Binding-site contacts:
Ligand atom C3 contacts residue SER24 of chain 1.A at 4.0 Å.
Ligand atom C1 contacts residue SER24 of chain 1.A at 3.8 Å.
Ligand atom O7 contacts residue ASN42 of chain 1.A at 3.8 Å.
Ligand atom O7 contacts residue ASP43 of chain 1.A at 4.3 Å.
Ligand atom C2 contacts residue ASN42 of chain 1.A at 2.5 Å.
Ligand atom C5 contacts residue ASN42 of chain 1.A at 3.6 Å.
Ligand atom N2 contacts residue SER24 of chain 1.A at 2.9 Å (h-bond).
Ligand atom C3 contacts residue ASN42 of chain 1.A at 3.8 Å.
Ligand atom C4 contacts residue ASN42 of chain 1.A at 4.2 Å.
Ligand atom C8 contacts residue TRP23 of chain 1.A at 3.2 Å (hydrophobic).
Ligand atom C7 contacts residue ASN42 of chain 1.A at 3.6 Å.
Ligand atom O5 contacts residue ASN42 of chain 1.A at 2.3 Å (h-bond).
Ligand atom C7 contacts residue ARG25 of chain 1.A at 4.2 Å.
Ligand atom C8 contacts residue SER24 of chain 1.A at 3.7 Å.
Ligand atom N2 contacts residue ARG25 of chain 1.A at 4.1 Å.
Ligand atom C7 contacts residue SER24 of chain 1.A at 3.8 Å.
Ligand atom N2 contacts residue ASN42 of chain 1.A at 3.0 Å (h-bond).
Ligand atom C1 contacts residue ARG25 of chain 1.A at 4.4 Å.
Ligand atom O7 contacts residue ARG25 of chain 1.A at 4.0 Å.
Ligand atom C1 contacts residue ASN42 of chain 1.A at 1.4 Å.
Ligand atom C8 contacts residue ARG25 of chain 1.A at 4.0 Å.
Ligand atom C2 contacts residue SER24 of chain 1.A at 3.7 Å.

Sequence of chain 1.A:
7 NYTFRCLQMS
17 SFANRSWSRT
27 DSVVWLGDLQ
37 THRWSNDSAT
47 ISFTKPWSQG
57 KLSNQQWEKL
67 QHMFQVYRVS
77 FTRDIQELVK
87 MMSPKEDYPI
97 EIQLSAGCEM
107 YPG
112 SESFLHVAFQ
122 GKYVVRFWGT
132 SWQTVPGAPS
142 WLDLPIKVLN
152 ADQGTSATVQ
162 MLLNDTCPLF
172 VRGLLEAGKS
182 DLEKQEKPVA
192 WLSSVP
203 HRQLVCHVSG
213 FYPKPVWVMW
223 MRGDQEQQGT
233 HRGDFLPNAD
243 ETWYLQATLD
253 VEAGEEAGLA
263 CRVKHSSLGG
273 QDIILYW

This protein binds this small molecule.
Small molecule (SMILES): CC(=O)N[C@@H]1[C@@H](O)[C@H](O)[C@@H](CO)O[C@H]1O